Sequence of chain 1.C:
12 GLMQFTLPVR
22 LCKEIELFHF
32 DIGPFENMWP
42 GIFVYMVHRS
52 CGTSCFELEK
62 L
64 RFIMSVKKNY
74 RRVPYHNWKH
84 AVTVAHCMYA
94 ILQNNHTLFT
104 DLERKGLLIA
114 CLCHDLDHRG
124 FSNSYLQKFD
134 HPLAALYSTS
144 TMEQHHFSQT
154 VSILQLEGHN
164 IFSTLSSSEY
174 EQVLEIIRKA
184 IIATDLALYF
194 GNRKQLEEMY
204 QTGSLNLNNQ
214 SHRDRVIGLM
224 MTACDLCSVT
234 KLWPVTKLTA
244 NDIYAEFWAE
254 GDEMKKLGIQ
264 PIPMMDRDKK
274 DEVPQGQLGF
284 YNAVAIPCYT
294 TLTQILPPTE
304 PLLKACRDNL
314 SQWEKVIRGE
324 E

Binding-site contacts:
Ligand atom C24 contacts residue VAL276 of chain 1.C at 3.6 Å (hydrophobic).
Ligand atom C28 contacts residue PHE250 of chain 1.C at 3.5 Å (hydrophobic).
Ligand atom C17 contacts residue PHE283 of chain 1.C at 3.6 Å (hydrophobic).
Ligand atom C7 contacts residue GLY279 of chain 1.C at 3.3 Å.
Ligand atom C6 contacts residue GLY279 of chain 1.C at 3.2 Å.
Ligand atom C10 contacts residue GLY279 of chain 1.C at 3.3 Å.
Ligand atom C13 contacts residue PHE283 of chain 1.C at 3.4 Å (hydrophobic).
Ligand atom O8 contacts residue GLY279 of chain 1.C at 3.5 Å.
Ligand atom C26 contacts residue PRO266 of chain 1.C at 3.5 Å (hydrophobic).
Ligand atom C14 contacts residue PHE283 of chain 1.C at 3.3 Å (hydrophobic).
Ligand atom C26 contacts residue MET267 of chain 1.C at 3.6 Å (hydrophobic).
Ligand atom C26 contacts residue GLU275 of chain 1.C at 3.7 Å.
Ligand atom C30 contacts residue GLU275 of chain 1.C at 3.5 Å.
Ligand atom C15 contacts residue SER231 of chain 1.C at 3.6 Å.
Ligand atom N9 contacts residue PHE250 of chain 1.C at 3.7 Å.
Ligand atom C6 contacts residue TYR247 of chain 1.C at 3.4 Å (hydrophobic).
Ligand atom C24 contacts residue TYR247 of chain 1.C at 3.3 Å (hydrophobic).
Ligand atom N11 contacts residue TYR78 of chain 1.C at 3.7 Å.
Ligand atom C29 contacts residue GLU275 of chain 1.C at 3.6 Å.
Ligand atom C14 contacts residue GLN280 of chain 1.C at 3.7 Å.
Ligand atom C28 contacts residue HIS79 of chain 1.C at 3.5 Å.
Ligand atom C24 contacts residue MET267 of chain 1.C at 3.7 Å (hydrophobic).
Ligand atom C29 contacts residue VAL276 of chain 1.C at 3.5 Å (hydrophobic).
Ligand atom O16 contacts residue GLN280 of chain 1.C at 3.1 Å (h-bond).
Ligand atom N5 contacts residue GLY279 of chain 1.C at 3.6 Å.
Ligand atom C20 contacts residue MET267 of chain 1.C at 3.5 Å (hydrophobic).
Ligand atom C25 contacts residue MET267 of chain 1.C at 3.6 Å (hydrophobic).
Ligand atom C22 contacts residue PHE250 of chain 1.C at 3.6 Å (hydrophobic).
Ligand atom C30 contacts residue LYS272 of chain 1.C at 3.4 Å.
Ligand atom C30 contacts residue PRO266 of chain 1.C at 3.5 Å (hydrophobic).
Ligand atom C6 contacts residue MET267 of chain 1.C at 3.5 Å (hydrophobic).
Ligand atom N5 contacts residue TYR247 of chain 1.C at 2.5 Å (h-bond).
Ligand atom N11 contacts residue LEU229 of chain 1.C at 3.7 Å.
Ligand atom C14 contacts residue GLY279 of chain 1.C at 3.7 Å.
Ligand atom C19 contacts residue TYR247 of chain 1.C at 3.3 Å (hydrophobic).
Ligand atom N5 contacts residue MET267 of chain 1.C at 3.7 Å.
Ligand atom O8 contacts residue MET267 of chain 1.C at 3.7 Å.
Ligand atom C7 contacts residue TYR247 of chain 1.C at 3.5 Å (hydrophobic).
Ligand atom C20 contacts residue GLY279 of chain 1.C at 3.5 Å.
Ligand atom C19 contacts residue GLN280 of chain 1.C at 3.3 Å.

This small molecule binds to this protein.
Small molecule (SMILES): Cc1oc(-c2ccccc2)nc1CCn1ccn(-c2ccnn2-c2ccccc2)c1=O